Sequence of chain 1.A:
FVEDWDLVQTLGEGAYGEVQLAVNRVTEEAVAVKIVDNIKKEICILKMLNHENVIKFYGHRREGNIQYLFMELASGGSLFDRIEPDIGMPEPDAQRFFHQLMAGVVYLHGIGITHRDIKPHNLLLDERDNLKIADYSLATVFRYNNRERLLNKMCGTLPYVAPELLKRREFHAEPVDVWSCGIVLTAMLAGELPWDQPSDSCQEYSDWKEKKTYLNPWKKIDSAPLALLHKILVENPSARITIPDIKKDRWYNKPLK

A small-molecule ligand and the protein it binds are described below.
Small molecule (SMILES): C[C@@H]1CCCN1c1c(C#N)c2c(N)ncnc2n1C

Binding-site contacts:
Ligand atom C11 contacts residue LEU86 of chain 1.A at 3.6 Å (hydrophobic).
Ligand atom N3 contacts residue LEU137 of chain 1.A at 4.0 Å.
Ligand atom C7 contacts residue LEU137 of chain 1.A at 3.5 Å (hydrophobic).
Ligand atom C7 contacts residue VAL23 of chain 1.A at 3.9 Å (hydrophobic).
Ligand atom N5 contacts residue ALA87 of chain 1.A at 4.0 Å.
Ligand atom C11 contacts residue LEU15 of chain 1.A at 3.8 Å (hydrophobic).
Ligand atom C1 contacts residue ASN135 of chain 1.A at 3.7 Å.
Ligand atom N3 contacts residue MET84 of chain 1.A at 3.7 Å.
Ligand atom C5 contacts residue GLY16 of chain 1.A at 3.9 Å.
Ligand atom C3 contacts residue ASN135 of chain 1.A at 4.1 Å.
Ligand atom C9 contacts residue LEU137 of chain 1.A at 3.3 Å (hydrophobic).
Ligand atom C6 contacts residue LEU137 of chain 1.A at 3.9 Å (hydrophobic).
Ligand atom N4 contacts residue ALA36 of chain 1.A at 3.8 Å.
Ligand atom C12 contacts residue LEU137 of chain 1.A at 3.6 Å (hydrophobic).
Ligand atom N3 contacts residue ALA36 of chain 1.A at 3.4 Å.
Ligand atom C13 contacts residue LEU15 of chain 1.A at 3.2 Å (hydrophobic).
Ligand atom C8 contacts residue MET84 of chain 1.A at 3.9 Å (hydrophobic).
Ligand atom N2 contacts residue MET84 of chain 1.A at 3.3 Å (h-bond).
Ligand atom C9 contacts residue VAL23 of chain 1.A at 4.0 Å (hydrophobic).
Ligand atom N6 contacts residue LEU137 of chain 1.A at 4.0 Å.
Ligand atom C10 contacts residue ALA36 of chain 1.A at 3.6 Å (hydrophobic).
Ligand atom C4 contacts residue GLU17 of chain 1.A at 3.8 Å.
Ligand atom C11 contacts residue ALA87 of chain 1.A at 3.2 Å (hydrophobic).
Ligand atom N4 contacts residue LEU86 of chain 1.A at 3.7 Å.
Ligand atom C10 contacts residue GLU85 of chain 1.A at 4.0 Å.
Ligand atom N5 contacts residue LEU15 of chain 1.A at 3.8 Å.
Ligand atom N3 contacts residue GLU85 of chain 1.A at 3.0 Å (salt-bridge).
Ligand atom C1 contacts residue HIS134 of chain 1.A at 3.8 Å.
Ligand atom C10 contacts residue ALA87 of chain 1.A at 4.1 Å (hydrophobic).
Ligand atom N3 contacts residue ILE68 of chain 1.A at 4.0 Å.
Ligand atom C10 contacts residue LEU137 of chain 1.A at 3.5 Å (hydrophobic).
Ligand atom N4 contacts residue LEU137 of chain 1.A at 4.0 Å.
Ligand atom C8 contacts residue VAL23 of chain 1.A at 4.0 Å (hydrophobic).
Ligand atom C8 contacts residue LEU137 of chain 1.A at 4.0 Å (hydrophobic).
Ligand atom N4 contacts residue GLU85 of chain 1.A at 4.0 Å.
Ligand atom C1 contacts residue ALA147 of chain 1.A at 3.9 Å (hydrophobic).
Ligand atom N4 contacts residue ALA87 of chain 1.A at 3.0 Å (h-bond).
Ligand atom C1 contacts residue LEU137 of chain 1.A at 4.1 Å (hydrophobic).
Ligand atom C4 contacts residue GLY18 of chain 1.A at 4.0 Å.
Ligand atom C4 contacts residue GLY16 of chain 1.A at 4.1 Å.